Binding-site contacts:
Ligand atom C8 contacts residue ASN602 of chain 1.B at 4.2 Å.
Ligand atom O7 contacts residue THR604 of chain 1.B at 4.1 Å.
Ligand atom C1 contacts residue ASN602 of chain 1.B at 1.5 Å.
Ligand atom C7 contacts residue ASN602 of chain 1.B at 3.7 Å.
Ligand atom C2 contacts residue ASN602 of chain 1.B at 2.5 Å.
Ligand atom O7 contacts residue ASN602 of chain 1.B at 4.5 Å.
Ligand atom C3 contacts residue ASN602 of chain 1.B at 3.8 Å.
Ligand atom C4 contacts residue ASN602 of chain 1.B at 4.3 Å.
Ligand atom N2 contacts residue ASN602 of chain 1.B at 2.9 Å (h-bond).
Ligand atom C7 contacts residue THR604 of chain 1.B at 4.4 Å.
Ligand atom O5 contacts residue ASN602 of chain 1.B at 2.5 Å (h-bond).
Ligand atom C5 contacts residue ASN602 of chain 1.B at 3.7 Å.

Sequence of chain 1.B:
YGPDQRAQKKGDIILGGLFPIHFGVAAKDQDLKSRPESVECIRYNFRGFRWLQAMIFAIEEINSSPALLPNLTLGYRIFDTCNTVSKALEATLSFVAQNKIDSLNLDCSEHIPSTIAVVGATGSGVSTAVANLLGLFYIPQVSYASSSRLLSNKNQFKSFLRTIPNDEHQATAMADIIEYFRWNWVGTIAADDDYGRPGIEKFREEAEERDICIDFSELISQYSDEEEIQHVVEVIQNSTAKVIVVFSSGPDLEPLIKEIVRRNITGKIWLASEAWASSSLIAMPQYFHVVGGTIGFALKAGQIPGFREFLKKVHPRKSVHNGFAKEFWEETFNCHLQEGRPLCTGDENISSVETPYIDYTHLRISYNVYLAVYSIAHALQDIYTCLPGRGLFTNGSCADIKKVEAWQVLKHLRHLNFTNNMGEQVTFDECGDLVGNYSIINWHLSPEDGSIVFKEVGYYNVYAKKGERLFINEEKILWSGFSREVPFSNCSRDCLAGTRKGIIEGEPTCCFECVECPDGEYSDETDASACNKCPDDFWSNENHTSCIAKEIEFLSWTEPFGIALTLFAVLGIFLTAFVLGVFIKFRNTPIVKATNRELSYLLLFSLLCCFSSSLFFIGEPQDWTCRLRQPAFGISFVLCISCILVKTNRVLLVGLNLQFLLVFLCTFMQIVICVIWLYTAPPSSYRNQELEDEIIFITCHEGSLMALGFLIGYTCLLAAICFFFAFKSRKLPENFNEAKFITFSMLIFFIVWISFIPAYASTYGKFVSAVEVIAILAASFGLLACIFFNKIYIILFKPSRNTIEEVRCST

This protein binds this small molecule.
Small molecule (SMILES): CC(=O)N[C@@H]1[C@@H](O)[C@H](O)[C@@H](CO)O[C@H]1O